Binding-site contacts:
Ligand atom O4 contacts residue TYR369 of chain 1.B at 3.9 Å.
Ligand atom C7 contacts residue PHE374 of chain 1.B at 3.6 Å (hydrophobic).
Ligand atom C1 contacts residue SER371 of chain 1.B at 3.5 Å.
Ligand atom N2 contacts residue LEU368 of chain 1.B at 2.3 Å (h-bond).
Ligand atom C8 contacts residue TYR369 of chain 1.B at 3.7 Å (hydrophobic).
Ligand atom C4 contacts residue ASN343 of chain 1.B at 4.0 Å.
Ligand atom C4 contacts residue SER371 of chain 1.B at 4.0 Å.
Ligand atom C4 contacts residue ASN370 of chain 1.B at 3.0 Å.
Ligand atom O5 contacts residue SER371 of chain 1.B at 2.5 Å (h-bond).
Ligand atom C3 contacts residue LEU368 of chain 1.B at 3.2 Å (hydrophobic).
Ligand atom O4 contacts residue LEU368 of chain 1.B at 2.0 Å (h-bond).
Ligand atom O7 contacts residue LEU368 of chain 1.B at 4.1 Å.
Ligand atom C8 contacts residue LEU368 of chain 1.B at 3.0 Å (hydrophobic).
Ligand atom C1 contacts residue LEU368 of chain 1.B at 4.3 Å (hydrophobic).
Ligand atom O6 contacts residue ASN370 of chain 1.B at 4.3 Å.
Ligand atom O4 contacts residue VAL367 of chain 1.B at 3.8 Å.
Ligand atom C2 contacts residue ASN343 of chain 1.B at 3.0 Å.
Ligand atom C7 contacts residue LEU368 of chain 1.B at 3.0 Å (hydrophobic).
Ligand atom O4 contacts residue ASN370 of chain 1.B at 2.2 Å (h-bond).
Ligand atom C8 contacts residue PHE374 of chain 1.B at 3.2 Å (hydrophobic).
Ligand atom C5 contacts residue ASN343 of chain 1.B at 4.0 Å.
Ligand atom O7 contacts residue PHE342 of chain 1.B at 3.3 Å.
Ligand atom C4 contacts residue LEU368 of chain 1.B at 3.1 Å (hydrophobic).
Ligand atom O5 contacts residue LEU368 of chain 1.B at 4.1 Å.
Ligand atom C6 contacts residue ASN343 of chain 1.B at 3.3 Å.
Ligand atom N2 contacts residue SER371 of chain 1.B at 3.7 Å.
Ligand atom O3 contacts residue ASN343 of chain 1.B at 2.0 Å (h-bond).
Ligand atom C5 contacts residue LEU368 of chain 1.B at 4.1 Å (hydrophobic).
Ligand atom C1 contacts residue ASN343 of chain 1.B at 2.9 Å.
Ligand atom C3 contacts residue ASN370 of chain 1.B at 4.2 Å.
Ligand atom O3 contacts residue GLY339 of chain 1.B at 3.9 Å.
Ligand atom C3 contacts residue ASN343 of chain 1.B at 3.0 Å.
Ligand atom C5 contacts residue SER371 of chain 1.B at 3.2 Å.
Ligand atom O4 contacts residue SER371 of chain 1.B at 3.6 Å (h-bond).
Ligand atom C2 contacts residue LEU368 of chain 1.B at 3.3 Å (hydrophobic).
Ligand atom O7 contacts residue PHE374 of chain 1.B at 3.7 Å.
Ligand atom O5 contacts residue ASN343 of chain 1.B at 3.9 Å.
Ligand atom C8 contacts residue TYR365 of chain 1.B at 4.2 Å (hydrophobic).
Ligand atom C2 contacts residue SER371 of chain 1.B at 4.1 Å.
Ligand atom C5 contacts residue ASN370 of chain 1.B at 3.8 Å.

This small molecule binds to this protein.
Small molecule (SMILES): CC(=O)N[C@@H]1[C@@H](O)[C@H](O)[C@@H](CO)O[C@H]1O

Sequence of chain 1.B:
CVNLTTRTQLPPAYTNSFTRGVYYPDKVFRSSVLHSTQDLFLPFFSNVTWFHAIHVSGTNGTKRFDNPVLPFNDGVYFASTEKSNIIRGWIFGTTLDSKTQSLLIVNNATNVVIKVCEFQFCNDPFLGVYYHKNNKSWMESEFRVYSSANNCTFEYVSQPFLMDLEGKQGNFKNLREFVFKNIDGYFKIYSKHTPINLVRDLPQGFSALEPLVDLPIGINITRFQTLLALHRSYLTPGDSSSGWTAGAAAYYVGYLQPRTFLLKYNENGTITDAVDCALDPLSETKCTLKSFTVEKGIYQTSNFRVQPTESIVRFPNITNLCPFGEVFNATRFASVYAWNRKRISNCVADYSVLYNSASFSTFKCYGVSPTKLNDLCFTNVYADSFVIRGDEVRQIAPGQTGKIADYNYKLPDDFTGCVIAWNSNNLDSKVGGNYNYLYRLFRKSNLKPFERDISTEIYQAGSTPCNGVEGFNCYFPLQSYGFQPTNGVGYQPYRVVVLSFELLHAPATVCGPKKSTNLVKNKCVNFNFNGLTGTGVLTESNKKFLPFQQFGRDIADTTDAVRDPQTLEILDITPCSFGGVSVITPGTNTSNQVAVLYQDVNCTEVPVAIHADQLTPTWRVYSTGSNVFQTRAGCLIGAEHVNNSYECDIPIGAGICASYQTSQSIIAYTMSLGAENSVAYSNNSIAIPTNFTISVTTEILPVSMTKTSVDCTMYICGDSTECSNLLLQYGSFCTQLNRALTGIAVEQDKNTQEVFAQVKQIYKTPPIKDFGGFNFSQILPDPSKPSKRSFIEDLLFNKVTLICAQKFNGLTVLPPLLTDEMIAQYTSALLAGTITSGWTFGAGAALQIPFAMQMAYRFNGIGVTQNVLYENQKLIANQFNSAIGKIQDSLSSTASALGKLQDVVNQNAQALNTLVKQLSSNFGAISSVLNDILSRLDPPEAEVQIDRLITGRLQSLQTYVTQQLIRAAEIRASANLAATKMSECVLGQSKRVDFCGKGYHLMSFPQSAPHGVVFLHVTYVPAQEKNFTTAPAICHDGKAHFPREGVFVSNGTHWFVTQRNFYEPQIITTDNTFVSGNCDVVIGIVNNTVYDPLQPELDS